Sequence of chain 1.C:
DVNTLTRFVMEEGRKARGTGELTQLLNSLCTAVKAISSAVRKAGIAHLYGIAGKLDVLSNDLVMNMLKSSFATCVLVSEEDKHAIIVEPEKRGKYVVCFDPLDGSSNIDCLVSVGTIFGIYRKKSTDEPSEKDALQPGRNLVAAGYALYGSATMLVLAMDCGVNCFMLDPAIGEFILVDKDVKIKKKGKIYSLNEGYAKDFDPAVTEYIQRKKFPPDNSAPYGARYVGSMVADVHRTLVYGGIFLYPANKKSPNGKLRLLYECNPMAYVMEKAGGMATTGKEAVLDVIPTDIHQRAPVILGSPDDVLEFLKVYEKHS

This protein binds this small molecule.
Small molecule (SMILES): CC(C)Cc1ccc(S(=O)(=O)NC(=O)Nc2ncc(Br)s2)s1

Sequence of chain 1.A:
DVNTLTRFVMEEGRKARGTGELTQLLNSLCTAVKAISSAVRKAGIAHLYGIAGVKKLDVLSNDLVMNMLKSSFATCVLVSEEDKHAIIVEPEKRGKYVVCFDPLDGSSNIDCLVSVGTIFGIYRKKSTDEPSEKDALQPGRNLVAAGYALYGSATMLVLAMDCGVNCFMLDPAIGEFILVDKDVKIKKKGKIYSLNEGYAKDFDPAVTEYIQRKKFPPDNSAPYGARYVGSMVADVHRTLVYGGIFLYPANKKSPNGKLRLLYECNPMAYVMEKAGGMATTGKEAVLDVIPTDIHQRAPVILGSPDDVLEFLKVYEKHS

Binding-site contacts:
Ligand atom C19 contacts residue GLU21 of chain 1.A at 3.8 Å.
Ligand atom O16 contacts residue THR32 of chain 1.A at 2.9 Å (h-bond).
Ligand atom C6 contacts residue GLY22 of chain 1.A at 3.6 Å.
Ligand atom C22 contacts residue MET178 of chain 1.A at 3.4 Å (hydrophobic).
Ligand atom BR18 contacts residue GLY29 of chain 1.C at 3.8 Å.
Ligand atom C3 contacts residue ARG23 of chain 1.A at 3.9 Å.
Ligand atom N4 contacts residue GLY29 of chain 1.A at 3.2 Å (h-bond).
Ligand atom N8 contacts residue GLY22 of chain 1.A at 3.4 Å.
Ligand atom C6 contacts residue GLY29 of chain 1.A at 3.3 Å.
Ligand atom O15 contacts residue GLY29 of chain 1.A at 3.4 Å (h-bond).
Ligand atom N4 contacts residue GLY22 of chain 1.A at 3.7 Å.
Ligand atom C6 contacts residue GLY27 of chain 1.A at 3.7 Å.
Ligand atom O16 contacts residue LEU31 of chain 1.A at 3.3 Å.
Ligand atom O17 contacts residue GLY29 of chain 1.A at 3.1 Å.
Ligand atom C10 contacts residue ARG23 of chain 1.A at 3.5 Å.
Ligand atom C13 contacts residue ARG23 of chain 1.A at 3.5 Å.
Ligand atom BR18 contacts residue MET19 of chain 1.A at 3.8 Å.
Ligand atom O16 contacts residue GLU30 of chain 1.A at 4.0 Å.
Ligand atom C2 contacts residue GLY22 of chain 1.A at 3.8 Å.
Ligand atom C3 contacts residue GLY22 of chain 1.A at 4.0 Å.
Ligand atom C11 contacts residue GLY22 of chain 1.A at 4.0 Å.
Ligand atom N8 contacts residue ARG23 of chain 1.A at 3.8 Å.
Ligand atom C3 contacts residue 95M1 of chain 1.K at 3.7 Å.
Ligand atom N4 contacts residue THR28 of chain 1.A at 3.8 Å.
Ligand atom S1 contacts residue GLY29 of chain 1.A at 3.6 Å.
Ligand atom C13 contacts residue 95M1 of chain 1.K at 3.1 Å.
Ligand atom N9 contacts residue ARG23 of chain 1.A at 3.9 Å.
Ligand atom C13 contacts residue THR28 of chain 1.C at 3.7 Å.
Ligand atom N8 contacts residue GLY29 of chain 1.A at 3.8 Å.
Ligand atom S7 contacts residue GLY22 of chain 1.A at 3.3 Å.
Ligand atom S5 contacts residue MET19 of chain 1.A at 3.7 Å.
Ligand atom N9 contacts residue 95M1 of chain 1.K at 3.2 Å.
Ligand atom O15 contacts residue THR28 of chain 1.A at 3.5 Å (h-bond).
Ligand atom C10 contacts residue 95M1 of chain 1.K at 3.5 Å.
Ligand atom N4 contacts residue GLY27 of chain 1.A at 3.2 Å.
Ligand atom O15 contacts residue GLY27 of chain 1.A at 3.5 Å.
Ligand atom O16 contacts residue GLY29 of chain 1.A at 3.6 Å.
Ligand atom N8 contacts residue GLY27 of chain 1.A at 3.2 Å (h-bond).
Ligand atom S5 contacts residue ARG23 of chain 1.A at 4.0 Å.
Ligand atom O17 contacts residue THR32 of chain 1.A at 2.9 Å (h-bond).